Sequence of chain 1.B:
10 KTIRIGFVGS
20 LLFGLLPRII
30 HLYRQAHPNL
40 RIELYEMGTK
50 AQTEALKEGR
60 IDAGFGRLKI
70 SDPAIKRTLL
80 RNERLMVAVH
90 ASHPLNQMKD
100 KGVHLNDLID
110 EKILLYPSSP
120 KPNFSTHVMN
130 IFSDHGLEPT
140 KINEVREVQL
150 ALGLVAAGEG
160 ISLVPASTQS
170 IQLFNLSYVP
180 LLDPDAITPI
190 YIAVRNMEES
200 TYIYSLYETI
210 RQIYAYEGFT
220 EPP

The protein below binds the small molecule below.
Small molecule (SMILES): O=C(O)/C=C\C=C/C(=O)O

Binding-site contacts:
Ligand atom C3 contacts residue PRO116 of chain 1.B at 4.0 Å (hydrophobic).
Ligand atom O4 contacts residue ASN122 of chain 1.B at 3.8 Å.
Ligand atom O3 contacts residue PHE123 of chain 1.B at 2.8 Å (h-bond).
Ligand atom C6 contacts residue VAL17 of chain 1.B at 4.5 Å (hydrophobic).
Ligand atom C6 contacts residue LEU67 of chain 1.B at 4.0 Å (hydrophobic).
Ligand atom C1 contacts residue VAL17 of chain 1.B at 3.9 Å (hydrophobic).
Ligand atom C2 contacts residue PRO116 of chain 1.B at 4.4 Å (hydrophobic).
Ligand atom O4 contacts residue PRO121 of chain 1.B at 4.4 Å.
Ligand atom O1 contacts residue VAL17 of chain 1.B at 3.5 Å.
Ligand atom C1 contacts residue SER19 of chain 1.B at 3.2 Å.
Ligand atom C5 contacts residue VAL17 of chain 1.B at 3.8 Å (hydrophobic).
Ligand atom O2 contacts residue VAL17 of chain 1.B at 4.4 Å.
Ligand atom C1 contacts residue TYR115 of chain 1.B at 4.1 Å (hydrophobic).
Ligand atom C4 contacts residue VAL17 of chain 1.B at 3.5 Å (hydrophobic).
Ligand atom C5 contacts residue ARG66 of chain 1.B at 4.2 Å.
Ligand atom C1 contacts residue GLY18 of chain 1.B at 4.1 Å.
Ligand atom O1 contacts residue ARG66 of chain 1.B at 3.5 Å.
Ligand atom C2 contacts residue PHE123 of chain 1.B at 4.4 Å (hydrophobic).
Ligand atom C3 contacts residue PHE123 of chain 1.B at 3.9 Å (hydrophobic).
Ligand atom C4 contacts residue ARG66 of chain 1.B at 4.4 Å.
Ligand atom C4 contacts residue PHE123 of chain 1.B at 3.6 Å (hydrophobic).
Ligand atom O3 contacts residue ASN122 of chain 1.B at 3.1 Å.
Ligand atom C2 contacts residue VAL17 of chain 1.B at 3.9 Å (hydrophobic).
Ligand atom O4 contacts residue GLY47 of chain 1.B at 4.1 Å.
Ligand atom C3 contacts residue VAL17 of chain 1.B at 3.9 Å (hydrophobic).
Ligand atom C5 contacts residue THR48 of chain 1.B at 3.7 Å.
Ligand atom O4 contacts residue THR48 of chain 1.B at 2.9 Å (h-bond).
Ligand atom O2 contacts residue SER19 of chain 1.B at 3.0 Å (h-bond).
Ligand atom O4 contacts residue LEU67 of chain 1.B at 3.3 Å.
Ligand atom C2 contacts residue TYR115 of chain 1.B at 4.4 Å (hydrophobic).
Ligand atom O4 contacts residue VAL17 of chain 1.B at 4.4 Å.
Ligand atom O2 contacts residue TYR115 of chain 1.B at 4.0 Å.
Ligand atom O4 contacts residue PHE123 of chain 1.B at 4.1 Å.
Ligand atom O3 contacts residue PRO116 of chain 1.B at 3.8 Å.
Ligand atom C6 contacts residue THR48 of chain 1.B at 3.8 Å.
Ligand atom O1 contacts residue SER19 of chain 1.B at 2.4 Å (h-bond).
Ligand atom C6 contacts residue PHE123 of chain 1.B at 3.2 Å (hydrophobic).
Ligand atom O2 contacts residue GLY18 of chain 1.B at 3.8 Å.
Ligand atom C5 contacts residue PHE123 of chain 1.B at 3.7 Å (hydrophobic).
Ligand atom C6 contacts residue ASN122 of chain 1.B at 3.6 Å.